Sequence of chain 1.A:
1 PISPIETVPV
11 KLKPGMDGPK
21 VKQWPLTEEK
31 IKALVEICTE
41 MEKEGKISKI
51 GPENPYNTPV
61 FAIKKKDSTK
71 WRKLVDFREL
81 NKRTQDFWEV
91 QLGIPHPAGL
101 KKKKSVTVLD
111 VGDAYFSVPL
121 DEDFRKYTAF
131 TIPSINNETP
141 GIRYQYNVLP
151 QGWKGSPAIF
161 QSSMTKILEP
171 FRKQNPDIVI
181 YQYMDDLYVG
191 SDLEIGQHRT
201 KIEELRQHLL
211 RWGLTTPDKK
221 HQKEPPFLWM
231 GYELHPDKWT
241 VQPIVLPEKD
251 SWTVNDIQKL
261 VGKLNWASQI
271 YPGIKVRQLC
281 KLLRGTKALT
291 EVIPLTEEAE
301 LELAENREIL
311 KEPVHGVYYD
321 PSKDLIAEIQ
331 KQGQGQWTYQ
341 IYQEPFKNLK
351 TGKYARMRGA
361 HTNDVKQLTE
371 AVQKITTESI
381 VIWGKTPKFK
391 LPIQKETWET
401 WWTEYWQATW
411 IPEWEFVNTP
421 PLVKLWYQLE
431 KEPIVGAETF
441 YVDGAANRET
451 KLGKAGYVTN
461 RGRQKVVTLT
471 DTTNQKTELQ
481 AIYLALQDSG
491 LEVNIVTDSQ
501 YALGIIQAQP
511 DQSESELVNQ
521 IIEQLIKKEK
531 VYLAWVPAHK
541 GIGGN

Binding-site contacts:
Ligand atom N1 contacts residue LEU100 of chain 1.A at 3.3 Å.
Ligand atom C19 contacts residue LEU234 of chain 1.A at 3.7 Å (hydrophobic).
Ligand atom C17 contacts residue TYR188 of chain 1.A at 3.3 Å (hydrophobic).
Ligand atom N9 contacts residue VAL179 of chain 1.A at 3.8 Å.
Ligand atom C10 contacts residue GLY190 of chain 1.A at 3.9 Å.
Ligand atom N9 contacts residue LYS101 of chain 1.A at 3.5 Å (salt-bridge).
Ligand atom C19 contacts residue TRP229 of chain 1.A at 3.8 Å (hydrophobic).
Ligand atom C12 contacts residue TYR318 of chain 1.A at 3.3 Å (hydrophobic).
Ligand atom C13 contacts residue LEU100 of chain 1.A at 3.5 Å (hydrophobic).
Ligand atom C1 contacts residue VAL106 of chain 1.A at 3.9 Å (hydrophobic).
Ligand atom N1 contacts residue PRO95 of chain 1.A at 3.4 Å.
Ligand atom C10 contacts residue TYR181 of chain 1.A at 3.7 Å (hydrophobic).
Ligand atom N7 contacts residue LYS101 of chain 1.A at 2.4 Å (salt-bridge).
Ligand atom C10 contacts residue VAL179 of chain 1.A at 3.9 Å (hydrophobic).
Ligand atom C18 contacts residue LEU100 of chain 1.A at 3.4 Å (hydrophobic).
Ligand atom F1 contacts residue LEU234 of chain 1.A at 3.5 Å.
Ligand atom F1 contacts residue PHE227 of chain 1.A at 3.5 Å.
Ligand atom C13 contacts residue TYR188 of chain 1.A at 3.8 Å (hydrophobic).
Ligand atom C15 contacts residue TYR188 of chain 1.A at 3.2 Å (hydrophobic).
Ligand atom C14 contacts residue PHE227 of chain 1.A at 3.9 Å (hydrophobic).
Ligand atom C16 contacts residue TYR188 of chain 1.A at 3.8 Å (hydrophobic).
Ligand atom C3 contacts residue LYS101 of chain 1.A at 3.2 Å.
Ligand atom C19 contacts residue TYR188 of chain 1.A at 3.8 Å (hydrophobic).
Ligand atom N7 contacts residue LYS103 of chain 1.A at 3.5 Å.
Ligand atom C15 contacts residue LEU100 of chain 1.A at 3.7 Å (hydrophobic).
Ligand atom C3 contacts residue LEU100 of chain 1.A at 3.9 Å (hydrophobic).
Ligand atom C12 contacts residue HIS235 of chain 1.A at 3.9 Å.
Ligand atom C8 contacts residue LYS101 of chain 1.A at 3.5 Å.
Ligand atom N1 contacts residue TYR188 of chain 1.A at 3.7 Å.
Ligand atom C14 contacts residue LEU234 of chain 1.A at 3.7 Å (hydrophobic).
Ligand atom C8 contacts residue TYR318 of chain 1.A at 3.8 Å (hydrophobic).
Ligand atom C19 contacts residue PHE227 of chain 1.A at 3.9 Å (hydrophobic).
Ligand atom N23 contacts residue PHE227 of chain 1.A at 3.4 Å.
Ligand atom N23 contacts residue TRP229 of chain 1.A at 3.4 Å.
Ligand atom C10 contacts residue TYR188 of chain 1.A at 3.9 Å (hydrophobic).
Ligand atom C16 contacts residue LEU234 of chain 1.A at 3.4 Å (hydrophobic).
Ligand atom C18 contacts residue TYR188 of chain 1.A at 3.3 Å (hydrophobic).
Ligand atom N9 contacts residue LYS103 of chain 1.A at 3.7 Å.
Ligand atom C17 contacts residue LEU234 of chain 1.A at 3.5 Å (hydrophobic).
Ligand atom C8 contacts residue LEU100 of chain 1.A at 3.9 Å (hydrophobic).

This small molecule binds to this protein.
Small molecule (SMILES): Cc1n[nH]c2ccc(F)c(Oc3cc(C#N)cc(C#N)c3)c12